Binding-site contacts:
Ligand atom C7 contacts residue GLN100 of chain 1.C at 4.3 Å.
Ligand atom C8 contacts residue ASN122 of chain 1.C at 4.0 Å.
Ligand atom C8 contacts residue LYS133 of chain 1.C at 4.2 Å.
Ligand atom C5 contacts residue ASN122 of chain 1.C at 3.7 Å.
Ligand atom C4 contacts residue ASN122 of chain 1.C at 4.2 Å.
Ligand atom N2 contacts residue ASN122 of chain 1.C at 2.9 Å (h-bond).
Ligand atom O7 contacts residue GLN100 of chain 1.C at 4.1 Å.
Ligand atom C7 contacts residue ASN122 of chain 1.C at 3.5 Å.
Ligand atom C8 contacts residue GLN100 of chain 1.C at 4.1 Å.
Ligand atom C2 contacts residue ASN122 of chain 1.C at 2.4 Å.
Ligand atom O5 contacts residue ASN122 of chain 1.C at 2.4 Å (h-bond).
Ligand atom O7 contacts residue PHE121 of chain 1.C at 4.4 Å.
Ligand atom C8 contacts residue SER120 of chain 1.C at 3.8 Å.
Ligand atom C3 contacts residue ASN122 of chain 1.C at 3.7 Å.
Ligand atom C1 contacts residue ASN122 of chain 1.C at 1.5 Å.
Ligand atom O7 contacts residue ASN122 of chain 1.C at 3.5 Å (h-bond).
Ligand atom C8 contacts residue PHE121 of chain 1.C at 3.5 Å (hydrophobic).
Ligand atom C7 contacts residue PHE121 of chain 1.C at 4.3 Å (hydrophobic).

The protein below binds the small molecule below.
Small molecule (SMILES): CC(=O)N[C@@H]1[C@@H](O)[C@H](O)[C@@H](CO)O[C@H]1O

Sequence of chain 1.C:
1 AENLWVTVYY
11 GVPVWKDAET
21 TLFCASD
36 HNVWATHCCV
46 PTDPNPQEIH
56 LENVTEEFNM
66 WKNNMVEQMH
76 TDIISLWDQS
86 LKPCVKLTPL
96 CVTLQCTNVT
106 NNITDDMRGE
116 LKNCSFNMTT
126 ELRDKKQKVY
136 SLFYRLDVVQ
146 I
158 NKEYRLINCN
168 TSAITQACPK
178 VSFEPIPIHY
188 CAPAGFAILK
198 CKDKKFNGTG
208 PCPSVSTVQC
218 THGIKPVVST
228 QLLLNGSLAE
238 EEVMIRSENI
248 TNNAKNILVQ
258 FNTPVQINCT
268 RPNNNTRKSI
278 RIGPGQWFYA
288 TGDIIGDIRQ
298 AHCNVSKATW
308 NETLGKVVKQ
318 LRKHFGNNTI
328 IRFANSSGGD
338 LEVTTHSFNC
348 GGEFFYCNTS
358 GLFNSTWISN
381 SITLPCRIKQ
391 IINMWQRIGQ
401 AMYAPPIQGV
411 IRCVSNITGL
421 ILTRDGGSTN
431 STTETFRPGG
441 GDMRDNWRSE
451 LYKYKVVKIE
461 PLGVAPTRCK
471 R